Sequence of chain 1.B:
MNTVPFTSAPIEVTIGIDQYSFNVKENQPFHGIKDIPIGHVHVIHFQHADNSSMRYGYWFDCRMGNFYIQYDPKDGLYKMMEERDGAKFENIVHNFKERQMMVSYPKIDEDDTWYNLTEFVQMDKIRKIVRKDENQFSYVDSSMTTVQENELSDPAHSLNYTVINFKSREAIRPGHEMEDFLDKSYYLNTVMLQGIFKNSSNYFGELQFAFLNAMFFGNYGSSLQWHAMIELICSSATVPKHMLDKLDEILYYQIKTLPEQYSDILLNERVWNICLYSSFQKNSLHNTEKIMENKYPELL

This small molecule binds to this protein.
Small molecule (SMILES): CC(C)Oc1ccc([C@@H](C)N)cc1

Binding-site contacts:
Ligand atom C4 contacts residue VAL107 of chain 1.B at 3.6 Å (hydrophobic).
Ligand atom C2 contacts residue VAL107 of chain 1.B at 3.6 Å (hydrophobic).
Ligand atom C10 contacts residue PRO33 of chain 1.B at 3.6 Å (hydrophobic).
Ligand atom N contacts residue SO41 of chain 1.D at 2.5 Å (h-bond).
Ligand atom C8 contacts residue PRO33 of chain 1.B at 4.5 Å (hydrophobic).
Ligand atom C9 contacts residue GLN104 of chain 1.B at 4.0 Å.
Ligand atom C1 contacts residue ASN27 of chain 1.B at 3.9 Å.
Ligand atom C3 contacts residue PHE26 of chain 1.B at 4.0 Å (hydrophobic).
Ligand atom O contacts residue GLN32 of chain 1.B at 4.0 Å.
Ligand atom C5 contacts residue VAL107 of chain 1.B at 3.5 Å (hydrophobic).
Ligand atom C6 contacts residue VAL107 of chain 1.B at 3.4 Å (hydrophobic).
Ligand atom C3 contacts residue VAL28 of chain 1.B at 4.0 Å (hydrophobic).
Ligand atom C3 contacts residue VAL107 of chain 1.B at 3.7 Å (hydrophobic).
Ligand atom C1 contacts residue SO41 of chain 1.D at 3.6 Å.
Ligand atom C1 contacts residue PHE26 of chain 1.B at 3.9 Å (hydrophobic).
Ligand atom C1 contacts residue VAL107 of chain 1.B at 4.3 Å (hydrophobic).
Ligand atom C contacts residue SO41 of chain 1.D at 3.9 Å.
Ligand atom C5 contacts residue GLN32 of chain 1.B at 4.0 Å.
Ligand atom O contacts residue VAL107 of chain 1.B at 4.3 Å.
Ligand atom C2 contacts residue ASN27 of chain 1.B at 4.2 Å.
Ligand atom C10 contacts residue MET105 of chain 1.B at 4.0 Å (hydrophobic).
Ligand atom C4 contacts residue VAL28 of chain 1.B at 4.2 Å (hydrophobic).
Ligand atom C8 contacts residue GLN104 of chain 1.B at 4.3 Å.
Ligand atom C4 contacts residue GLN32 of chain 1.B at 3.7 Å.
Ligand atom C contacts residue VAL107 of chain 1.B at 4.0 Å (hydrophobic).
Ligand atom C contacts residue PHE26 of chain 1.B at 3.7 Å (hydrophobic).
Ligand atom C9 contacts residue MET106 of chain 1.B at 3.7 Å (hydrophobic).
Ligand atom C9 contacts residue MET105 of chain 1.B at 3.7 Å (hydrophobic).
Ligand atom N contacts residue ASN27 of chain 1.B at 4.3 Å.
Ligand atom C4 contacts residue PHE34 of chain 1.B at 3.7 Å (hydrophobic).
Ligand atom O contacts residue PRO33 of chain 1.B at 3.9 Å.
Ligand atom C5 contacts residue PHE34 of chain 1.B at 4.2 Å (hydrophobic).
Ligand atom C2 contacts residue PHE26 of chain 1.B at 4.3 Å (hydrophobic).
Ligand atom C3 contacts residue GLN32 of chain 1.B at 4.2 Å.
Ligand atom C10 contacts residue GLN104 of chain 1.B at 4.0 Å.
Ligand atom C9 contacts residue VAL107 of chain 1.B at 3.7 Å (hydrophobic).
Ligand atom C3 contacts residue ASN27 of chain 1.B at 3.7 Å.
Ligand atom O contacts residue PHE34 of chain 1.B at 4.0 Å.
Ligand atom C7 contacts residue VAL107 of chain 1.B at 3.4 Å (hydrophobic).